Binding-site contacts:
Ligand atom C6 contacts residue HIS87 of chain 2.F at 3.1 Å.
Ligand atom O3 contacts residue TRP40 of chain 2.F at 3.6 Å (h-bond).
Ligand atom C5 contacts residue HIS87 of chain 2.F at 4.3 Å.
Ligand atom C4 contacts residue TRP40 of chain 2.F at 3.8 Å (hydrophobic).
Ligand atom C6 contacts residue TRP283 of chain 2.F at 4.4 Å (hydrophobic).
Ligand atom C3 contacts residue TYR37 of chain 2.F at 4.2 Å (hydrophobic).
Ligand atom C6 contacts residue TYR131 of chain 2.F at 4.2 Å (hydrophobic).
Ligand atom C4 contacts residue HIS87 of chain 2.F at 4.2 Å.
Ligand atom C1 contacts residue TRP283 of chain 2.F at 4.3 Å (hydrophobic).
Ligand atom C5 contacts residue GLU39 of chain 2.F at 4.2 Å.
Ligand atom O4 contacts residue HIS88 of chain 2.F at 4.0 Å.
Ligand atom C2 contacts residue ASP200 of chain 2.F at 4.3 Å.
Ligand atom O2 contacts residue TYR37 of chain 2.F at 3.3 Å.
Ligand atom O4 contacts residue TRP40 of chain 2.F at 3.2 Å (h-bond).
Ligand atom C4 contacts residue GLU39 of chain 2.F at 3.4 Å.
Ligand atom C3 contacts residue ASP200 of chain 2.F at 4.2 Å.
Ligand atom O3 contacts residue HIS87 of chain 2.F at 4.5 Å.
Ligand atom O5 contacts residue TRP283 of chain 2.F at 4.5 Å.
Ligand atom O4 contacts residue HIS87 of chain 2.F at 3.1 Å (h-bond).
Ligand atom C5 contacts residue TRP283 of chain 2.F at 3.9 Å (hydrophobic).
Ligand atom C4 contacts residue TRP283 of chain 2.F at 4.0 Å (hydrophobic).
Ligand atom C5 contacts residue HIS18 of chain 2.F at 4.0 Å.
Ligand atom C3 contacts residue HIS88 of chain 2.F at 4.0 Å.
Ligand atom O1 contacts residue ASP200 of chain 2.F at 4.4 Å.
Ligand atom C3 contacts residue TRP40 of chain 2.F at 3.5 Å (hydrophobic).
Ligand atom C6 contacts residue ASP200 of chain 2.F at 3.9 Å.
Ligand atom O4 contacts residue GLU39 of chain 2.F at 3.0 Å (salt-bridge).
Ligand atom C2 contacts residue TYR37 of chain 2.F at 4.2 Å (hydrophobic).
Ligand atom O5 contacts residue ASP200 of chain 2.F at 3.7 Å.
Ligand atom O3 contacts residue ASP200 of chain 2.F at 3.1 Å (salt-bridge).
Ligand atom C4 contacts residue TYR37 of chain 2.F at 4.2 Å (hydrophobic).
Ligand atom C6 contacts residue HIS18 of chain 2.F at 2.9 Å.
Ligand atom O3 contacts residue HIS88 of chain 2.F at 2.7 Å (h-bond).
Ligand atom C5 contacts residue ASP200 of chain 2.F at 4.2 Å.

This small molecule binds to this protein.
Small molecule (SMILES): C[C@@H]1O[C@H](O)[C@@H](O)[C@H](O)[C@@H]1O

Sequence of chain 2.F:
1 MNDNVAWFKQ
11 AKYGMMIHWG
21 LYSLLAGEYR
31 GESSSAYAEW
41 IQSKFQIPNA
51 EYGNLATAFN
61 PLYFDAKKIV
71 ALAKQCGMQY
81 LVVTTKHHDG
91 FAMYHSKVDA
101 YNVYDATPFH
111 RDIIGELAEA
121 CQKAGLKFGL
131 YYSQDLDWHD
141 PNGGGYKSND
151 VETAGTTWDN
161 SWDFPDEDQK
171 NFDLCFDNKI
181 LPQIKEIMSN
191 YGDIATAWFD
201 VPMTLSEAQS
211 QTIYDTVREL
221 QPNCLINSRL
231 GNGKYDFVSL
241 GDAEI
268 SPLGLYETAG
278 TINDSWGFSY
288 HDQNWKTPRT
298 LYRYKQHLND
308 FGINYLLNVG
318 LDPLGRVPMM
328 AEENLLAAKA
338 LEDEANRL